Sequence of chain 48.C:
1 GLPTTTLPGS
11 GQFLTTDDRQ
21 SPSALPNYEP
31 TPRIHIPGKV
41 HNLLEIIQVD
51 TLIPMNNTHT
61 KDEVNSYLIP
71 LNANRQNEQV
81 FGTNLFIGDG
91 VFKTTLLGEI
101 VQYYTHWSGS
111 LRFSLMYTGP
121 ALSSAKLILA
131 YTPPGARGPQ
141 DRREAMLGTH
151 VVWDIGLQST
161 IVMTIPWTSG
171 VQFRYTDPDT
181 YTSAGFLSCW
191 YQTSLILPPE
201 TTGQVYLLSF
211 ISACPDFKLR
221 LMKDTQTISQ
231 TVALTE

Sequence of chain 47.C:
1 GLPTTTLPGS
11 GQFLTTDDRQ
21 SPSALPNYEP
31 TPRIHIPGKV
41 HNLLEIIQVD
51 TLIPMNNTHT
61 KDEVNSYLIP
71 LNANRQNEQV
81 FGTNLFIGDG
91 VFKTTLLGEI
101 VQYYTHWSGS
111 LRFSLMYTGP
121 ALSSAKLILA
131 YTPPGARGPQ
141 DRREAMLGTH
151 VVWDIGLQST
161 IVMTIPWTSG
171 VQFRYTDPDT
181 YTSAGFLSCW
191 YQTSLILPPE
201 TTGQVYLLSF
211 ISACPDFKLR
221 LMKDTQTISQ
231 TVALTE

Binding-site contacts:
Ligand atom CM6 contacts residue VAL188 of chain 47.A at 3.8 Å (hydrophobic).
Ligand atom C4 contacts residue TYR197 of chain 47.A at 3.4 Å (hydrophobic).
Ligand atom CM2 contacts residue TYR128 of chain 47.A at 3.4 Å (hydrophobic).
Ligand atom CM6 contacts residue LEU25 of chain 47.C at 3.8 Å (hydrophobic).
Ligand atom F2 contacts residue VAL176 of chain 47.A at 2.7 Å.
Ligand atom CM4 contacts residue VAL176 of chain 47.A at 3.8 Å (hydrophobic).
Ligand atom O1A contacts residue ALA24 of chain 47.C at 3.3 Å.
Ligand atom C2A contacts residue TYR152 of chain 47.A at 3.7 Å (hydrophobic).
Ligand atom CM2 contacts residue ILE104 of chain 47.A at 3.6 Å (hydrophobic).
Ligand atom CM3 contacts residue ASN219 of chain 47.A at 3.8 Å.
Ligand atom C5B contacts residue TYR152 of chain 47.A at 3.5 Å (hydrophobic).
Ligand atom F3 contacts residue TYR152 of chain 47.A at 3.6 Å.
Ligand atom N1A contacts residue ALA24 of chain 47.C at 3.2 Å.
Ligand atom O1A contacts residue PRO174 of chain 47.A at 3.5 Å.
Ligand atom C1C contacts residue TYR128 of chain 47.A at 3.5 Å (hydrophobic).
Ligand atom F3 contacts residue ALA150 of chain 47.A at 2.7 Å.
Ligand atom N3A contacts residue PHE186 of chain 47.A at 3.4 Å.
Ligand atom N1A contacts residue PRO174 of chain 47.A at 3.5 Å.
Ligand atom C3A contacts residue PHE186 of chain 47.A at 3.7 Å (hydrophobic).
Ligand atom C1C contacts residue TYR197 of chain 47.A at 3.5 Å (hydrophobic).
Ligand atom C2A contacts residue PHE186 of chain 47.A at 3.5 Å (hydrophobic).
Ligand atom F1 contacts residue MET224 of chain 47.A at 3.6 Å.
Ligand atom C6B contacts residue TYR152 of chain 47.A at 3.6 Å (hydrophobic).
Ligand atom C2B contacts residue ILE104 of chain 47.A at 3.8 Å (hydrophobic).
Ligand atom O1 contacts residue MET221 of chain 47.A at 3.7 Å.
Ligand atom C2C contacts residue ILE104 of chain 47.A at 3.8 Å (hydrophobic).
Ligand atom N3A contacts residue TYR152 of chain 47.A at 3.8 Å.
Ligand atom C3 contacts residue LEU106 of chain 47.A at 3.8 Å (hydrophobic).
Ligand atom F3 contacts residue MET151 of chain 47.A at 3.7 Å.
Ligand atom F1 contacts residue ALA150 of chain 47.A at 3.8 Å.
Ligand atom CM2 contacts residue MET224 of chain 47.A at 3.5 Å (hydrophobic).
Ligand atom C3C contacts residue TYR128 of chain 47.A at 3.3 Å (hydrophobic).
Ligand atom F3 contacts residue PRO174 of chain 47.A at 2.9 Å.
Ligand atom C2C contacts residue TYR128 of chain 47.A at 3.2 Å (hydrophobic).
Ligand atom CM4 contacts residue ALA150 of chain 47.A at 3.6 Å (hydrophobic).
Ligand atom F3 contacts residue VAL176 of chain 47.A at 3.6 Å.
Ligand atom F1 contacts residue PHE186 of chain 47.A at 3.8 Å.
Ligand atom CM6 contacts residue TYR152 of chain 47.A at 3.4 Å (hydrophobic).
Ligand atom F3 contacts residue SER175 of chain 47.A at 2.8 Å.
Ligand atom C3B contacts residue MET224 of chain 47.A at 3.6 Å (hydrophobic).

Sequence of chain 47.A:
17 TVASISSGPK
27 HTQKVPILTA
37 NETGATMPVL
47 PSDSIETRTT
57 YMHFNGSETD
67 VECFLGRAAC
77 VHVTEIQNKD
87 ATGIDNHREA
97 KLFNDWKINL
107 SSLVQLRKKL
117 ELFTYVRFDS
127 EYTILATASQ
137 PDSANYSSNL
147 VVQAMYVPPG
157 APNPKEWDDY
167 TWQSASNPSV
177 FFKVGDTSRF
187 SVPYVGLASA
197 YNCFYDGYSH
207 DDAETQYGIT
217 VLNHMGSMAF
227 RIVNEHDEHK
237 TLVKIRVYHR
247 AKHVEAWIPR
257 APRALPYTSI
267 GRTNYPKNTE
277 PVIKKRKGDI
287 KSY

This protein binds this small molecule.
Small molecule (SMILES): Cc1cc(CCCOc2c(C)cc(-c3noc(C(F)(F)F)n3)cc2C)on1